The protein below binds the small molecule below.
Small molecule (SMILES): CC(=O)N[C@@H]1[C@@H](O)[C@H](O)[C@@H](CO)O[C@H]1O

Binding-site contacts:
Ligand atom O5 contacts residue ASN23 of chain 1.D at 2.4 Å (h-bond).
Ligand atom N2 contacts residue ASN23 of chain 1.D at 2.9 Å (h-bond).
Ligand atom C1 contacts residue GLN26 of chain 1.D at 4.2 Å.
Ligand atom C7 contacts residue ASN23 of chain 1.D at 3.2 Å.
Ligand atom C6 contacts residue SER25 of chain 1.D at 4.0 Å.
Ligand atom O5 contacts residue SER25 of chain 1.D at 3.7 Å.
Ligand atom C8 contacts residue ASN23 of chain 1.D at 4.4 Å.
Ligand atom O6 contacts residue SER25 of chain 1.D at 3.7 Å.
Ligand atom C6 contacts residue GLN26 of chain 1.D at 4.0 Å.
Ligand atom C5 contacts residue ASN23 of chain 1.D at 3.6 Å.
Ligand atom O7 contacts residue ASN23 of chain 1.D at 3.0 Å (h-bond).
Ligand atom C2 contacts residue ASN23 of chain 1.D at 2.5 Å.
Ligand atom O5 contacts residue GLN26 of chain 1.D at 3.6 Å (h-bond).
Ligand atom C1 contacts residue ASN23 of chain 1.D at 1.4 Å.
Ligand atom C4 contacts residue ASN23 of chain 1.D at 4.2 Å.
Ligand atom C3 contacts residue ASN23 of chain 1.D at 3.8 Å.
Ligand atom O6 contacts residue GLN26 of chain 1.D at 2.8 Å (h-bond).
Ligand atom C5 contacts residue SER25 of chain 1.D at 3.8 Å.
Ligand atom C1 contacts residue SER25 of chain 1.D at 4.1 Å.

Sequence of chain 1.D:
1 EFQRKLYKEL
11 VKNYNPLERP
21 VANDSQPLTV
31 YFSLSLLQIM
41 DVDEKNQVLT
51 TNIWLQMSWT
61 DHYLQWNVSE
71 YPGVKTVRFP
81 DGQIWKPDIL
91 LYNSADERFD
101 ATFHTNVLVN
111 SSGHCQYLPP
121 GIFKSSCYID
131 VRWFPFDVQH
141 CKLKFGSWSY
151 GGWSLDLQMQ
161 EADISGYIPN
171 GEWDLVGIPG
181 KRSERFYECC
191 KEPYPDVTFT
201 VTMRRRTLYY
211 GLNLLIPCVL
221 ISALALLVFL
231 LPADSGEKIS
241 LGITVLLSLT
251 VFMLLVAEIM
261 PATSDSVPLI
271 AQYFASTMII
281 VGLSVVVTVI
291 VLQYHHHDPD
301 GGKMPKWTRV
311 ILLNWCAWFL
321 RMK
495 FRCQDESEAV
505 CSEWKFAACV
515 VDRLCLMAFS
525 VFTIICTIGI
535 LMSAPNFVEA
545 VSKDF